Sequence of chain 1.A:
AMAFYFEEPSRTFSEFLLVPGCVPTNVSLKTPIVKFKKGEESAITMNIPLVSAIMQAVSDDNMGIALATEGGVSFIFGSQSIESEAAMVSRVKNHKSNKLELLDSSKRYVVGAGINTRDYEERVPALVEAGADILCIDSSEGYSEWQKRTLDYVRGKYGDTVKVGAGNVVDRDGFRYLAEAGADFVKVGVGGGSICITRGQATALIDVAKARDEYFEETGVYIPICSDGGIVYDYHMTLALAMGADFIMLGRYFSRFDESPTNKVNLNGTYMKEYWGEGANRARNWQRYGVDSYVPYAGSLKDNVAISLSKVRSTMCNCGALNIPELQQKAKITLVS

The small molecule below binds the protein below.
Small molecule (SMILES): O=c1[nH]cnc2c1ncn2[C@@H]1O[C@H](COP(=O)(O)O)[C@@H](O)[C@H]1O

Binding-site contacts:
Ligand atom O2P contacts residue GLY252 of chain 1.A at 3.7 Å.
Ligand atom N1 contacts residue GLY302 of chain 1.A at 3.5 Å (h-bond).
Ligand atom O3P contacts residue ARG275 of chain 1.A at 3.1 Å (salt-bridge).
Ligand atom N3 contacts residue GLY208 of chain 1.A at 3.0 Å (h-bond).
Ligand atom C2 contacts residue ILE211 of chain 1.A at 3.0 Å (hydrophobic).
Ligand atom P contacts residue GLY274 of chain 1.A at 3.7 Å.
Ligand atom C2' contacts residue ASP251 of chain 1.A at 3.8 Å.
Ligand atom C4' contacts residue ASP251 of chain 1.A at 3.6 Å.
Ligand atom C6 contacts residue ILE211 of chain 1.A at 3.8 Å (hydrophobic).
Ligand atom N7 contacts residue MET60 of chain 1.A at 3.5 Å.
Ligand atom O2' contacts residue GLY208 of chain 1.A at 3.3 Å (h-bond).
Ligand atom C3' contacts residue ASP251 of chain 1.A at 3.7 Å.
Ligand atom O2' contacts residue ASP251 of chain 1.A at 2.5 Å (salt-bridge).
Ligand atom O2' contacts residue ASN184 of chain 1.A at 3.6 Å.
Ligand atom O3P contacts residue GLY274 of chain 1.A at 3.8 Å.
Ligand atom N7 contacts residue GLY300 of chain 1.A at 3.8 Å.
Ligand atom C2 contacts residue GLY208 of chain 1.A at 3.6 Å.
Ligand atom O1P contacts residue LEU273 of chain 1.A at 3.7 Å.
Ligand atom O5' contacts residue GLY274 of chain 1.A at 3.8 Å.
Ligand atom O6 contacts residue GLY300 of chain 1.A at 3.3 Å.
Ligand atom O2P contacts residue GLY253 of chain 1.A at 3.3 Å (h-bond).
Ligand atom O1P contacts residue ARG275 of chain 1.A at 3.6 Å.
Ligand atom N1 contacts residue GLY209 of chain 1.A at 3.7 Å.
Ligand atom C2 contacts residue GLY209 of chain 1.A at 3.3 Å.
Ligand atom O5' contacts residue GLY252 of chain 1.A at 3.1 Å.
Ligand atom O1P contacts residue GLY274 of chain 1.A at 2.9 Å (h-bond).
Ligand atom O6 contacts residue GLY302 of chain 1.A at 2.9 Å (h-bond).
Ligand atom C8 contacts residue MET60 of chain 1.A at 3.5 Å (hydrophobic).
Ligand atom N9 contacts residue ILE213 of chain 1.A at 3.7 Å.
Ligand atom O6 contacts residue GLU301 of chain 1.A at 3.3 Å (salt-bridge).
Ligand atom O2P contacts residue ARG275 of chain 1.A at 3.1 Å (salt-bridge).
Ligand atom C5 contacts residue ILE213 of chain 1.A at 3.8 Å (hydrophobic).
Ligand atom C6 contacts residue GLY302 of chain 1.A at 3.5 Å.
Ligand atom O3P contacts residue TYR298 of chain 1.A at 3.3 Å (h-bond).
Ligand atom C2' contacts residue GLY208 of chain 1.A at 3.7 Å.
Ligand atom C4 contacts residue ILE213 of chain 1.A at 3.6 Å (hydrophobic).
Ligand atom N1 contacts residue ILE211 of chain 1.A at 2.6 Å (h-bond).
Ligand atom C6 contacts residue GLU301 of chain 1.A at 3.7 Å.
Ligand atom O3' contacts residue ALA58 of chain 1.A at 3.3 Å.
Ligand atom O3' contacts residue ASP251 of chain 1.A at 2.9 Å (salt-bridge).